The small molecule below binds the protein below.
Small molecule (SMILES): CC(=O)N[C@@H]1[C@@H](O)[C@H](O)[C@@H](CO)O[C@H]1O

Sequence of chain 1.B:
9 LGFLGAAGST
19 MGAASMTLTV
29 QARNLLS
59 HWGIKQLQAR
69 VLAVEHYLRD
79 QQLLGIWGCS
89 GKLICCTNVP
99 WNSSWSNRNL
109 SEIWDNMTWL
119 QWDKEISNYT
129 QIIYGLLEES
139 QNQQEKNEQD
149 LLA

Binding-site contacts:
Ligand atom C1 contacts residue ASN114 of chain 1.B at 1.4 Å.
Ligand atom O5 contacts residue ASP113 of chain 1.B at 3.6 Å (salt-bridge).
Ligand atom C3 contacts residue ASN114 of chain 1.B at 3.8 Å.
Ligand atom C7 contacts residue ASN114 of chain 1.B at 3.2 Å.
Ligand atom C8 contacts residue ASN114 of chain 1.B at 4.2 Å.
Ligand atom C2 contacts residue ASN114 of chain 1.B at 2.4 Å.
Ligand atom O5 contacts residue ASN114 of chain 1.B at 2.4 Å (h-bond).
Ligand atom O7 contacts residue ASP113 of chain 1.B at 4.5 Å.
Ligand atom C1 contacts residue ASP113 of chain 1.B at 3.8 Å.
Ligand atom O7 contacts residue ASN114 of chain 1.B at 3.3 Å (h-bond).
Ligand atom C5 contacts residue ASN114 of chain 1.B at 3.6 Å.
Ligand atom O6 contacts residue ASP113 of chain 1.B at 4.0 Å.
Ligand atom C4 contacts residue ASN114 of chain 1.B at 4.2 Å.
Ligand atom N2 contacts residue ASN114 of chain 1.B at 2.9 Å (h-bond).
Ligand atom C2 contacts residue ASP113 of chain 1.B at 4.4 Å.
Ligand atom C6 contacts residue ASP113 of chain 1.B at 4.3 Å.